Sequence of chain 3.A:
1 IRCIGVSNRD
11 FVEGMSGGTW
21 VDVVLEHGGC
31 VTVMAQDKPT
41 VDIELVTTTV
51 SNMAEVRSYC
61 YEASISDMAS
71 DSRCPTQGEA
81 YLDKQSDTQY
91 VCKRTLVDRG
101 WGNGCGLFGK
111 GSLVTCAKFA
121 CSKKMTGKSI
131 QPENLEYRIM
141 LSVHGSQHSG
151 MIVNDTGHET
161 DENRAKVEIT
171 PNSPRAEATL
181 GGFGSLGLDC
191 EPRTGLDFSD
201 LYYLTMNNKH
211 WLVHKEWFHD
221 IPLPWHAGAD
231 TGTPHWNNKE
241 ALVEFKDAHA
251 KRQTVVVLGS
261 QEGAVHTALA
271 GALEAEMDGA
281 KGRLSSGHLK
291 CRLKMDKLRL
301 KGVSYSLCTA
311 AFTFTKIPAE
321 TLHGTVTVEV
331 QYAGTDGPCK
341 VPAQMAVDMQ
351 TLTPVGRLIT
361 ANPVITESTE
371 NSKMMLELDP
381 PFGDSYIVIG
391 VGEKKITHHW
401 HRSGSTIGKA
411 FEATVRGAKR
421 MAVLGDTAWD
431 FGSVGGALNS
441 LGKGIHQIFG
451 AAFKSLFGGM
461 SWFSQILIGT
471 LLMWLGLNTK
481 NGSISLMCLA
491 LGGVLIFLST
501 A

A small-molecule ligand and the protein it binds are described below.
Small molecule (SMILES): CC(=O)N[C@H]1[C@H](O[C@H]2[C@H](O)[C@@H](NC(C)=O)CO[C@@H]2CO)O[C@H](CO)[C@@H](O)[C@@H]1O

Binding-site contacts:
Ligand atom C7 contacts residue GLY150 of chain 3.A at 4.5 Å.
Ligand atom N2 contacts residue ASN154 of chain 3.A at 2.2 Å (h-bond).
Ligand atom C7 contacts residue VAL153 of chain 3.A at 4.0 Å (hydrophobic).
Ligand atom O5 contacts residue THR156 of chain 3.A at 3.9 Å.
Ligand atom C8 contacts residue GLY150 of chain 3.A at 4.3 Å.
Ligand atom O7 contacts residue GLY150 of chain 3.A at 4.2 Å.
Ligand atom O7 contacts residue THR156 of chain 3.A at 4.2 Å.
Ligand atom O7 contacts residue VAL153 of chain 3.A at 2.8 Å (h-bond).
Ligand atom O5 contacts residue ASN154 of chain 3.A at 3.7 Å.
Ligand atom C2 contacts residue ASN154 of chain 3.A at 2.9 Å.
Ligand atom C1 contacts residue ASN154 of chain 3.A at 2.6 Å.
Ligand atom C1 contacts residue THR156 of chain 3.A at 4.1 Å.
Ligand atom C3 contacts residue ASN154 of chain 3.A at 4.3 Å.
Ligand atom C7 contacts residue ASN154 of chain 3.A at 1.9 Å.
Ligand atom C5 contacts residue THR156 of chain 3.A at 3.7 Å.
Ligand atom O7 contacts residue ASN154 of chain 3.A at 1.3 Å (h-bond).
Ligand atom C6 contacts residue THR156 of chain 3.A at 4.2 Å.
Ligand atom C8 contacts residue ASN154 of chain 3.A at 3.4 Å.